A protein and the small-molecule ligand that binds it are described below.
Small molecule (SMILES): CC(C)C[C@H](NC(=O)[C@@H]1CSSCCCN2CCCSSC[C@H](NC(=O)CNC(=O)[C@H](CCCN=C(N)N)NC(=O)CNC(=O)[C@H](CC(C)C)NC(=O)[C@H](C)NC(=O)[C@@H](NC(=O)CN)CC2=O)C(=O)N[C@@H](CCC(=O)O)C(=O)N[C@@H](CC(N)=O)C(=O)N[C@@H](CC2=NC=NC2)C(=O)N[C@@H](CCCN=C(N)N)C(=O)N1)C(N)=O

Binding-site contacts:
Ligand atom ND2 contacts residue TYR57 of chain 1.A at 3.0 Å (h-bond).
Ligand atom NH2 contacts residue ASP192 of chain 1.A at 3.1 Å (salt-bridge).
Ligand atom CA contacts residue ASP50 of chain 1.A at 3.3 Å.
Ligand atom CA contacts residue HIS46 of chain 1.A at 3.2 Å.
Ligand atom O contacts residue GLN195 of chain 1.A at 3.1 Å (h-bond).
Ligand atom NH1 contacts residue ASP192 of chain 1.A at 2.9 Å (salt-bridge).
Ligand atom O contacts residue HIS94 of chain 1.A at 3.1 Å.
Ligand atom N contacts residue ASP50 of chain 1.A at 2.8 Å (salt-bridge).
Ligand atom CB contacts residue CYS47 of chain 1.A at 3.4 Å (hydrophobic).
Ligand atom ND2 contacts residue CYS47 of chain 1.A at 2.8 Å (h-bond).
Ligand atom O contacts residue GLN195 of chain 1.A at 3.4 Å (h-bond).
Ligand atom N contacts residue GLN195 of chain 1.A at 2.8 Å (h-bond).
Ligand atom NE contacts residue ASP50 of chain 1.A at 3.0 Å (salt-bridge).
Ligand atom NH1 contacts residue GLY229 of chain 1.A at 3.3 Å.
Ligand atom O contacts residue TYR51 of chain 1.A at 3.3 Å.
Ligand atom O contacts residue HIS46 of chain 1.A at 3.2 Å.
Ligand atom OE1 contacts residue HIS46 of chain 1.A at 2.8 Å (h-bond).
Ligand atom OD1 contacts residue ARG20 of chain 1.A at 2.8 Å (salt-bridge).
Ligand atom OE1 contacts residue SER198 of chain 1.A at 3.0 Å (h-bond).
Ligand atom OE2 contacts residue SER198 of chain 1.A at 2.7 Å (h-bond).
Ligand atom CB contacts residue ASP50 of chain 1.A at 3.4 Å.
Ligand atom CD2 contacts residue ASP50 of chain 1.A at 3.2 Å.
Ligand atom NH2 contacts residue GLY221 of chain 1.A at 2.8 Å (h-bond).
Ligand atom CD contacts residue SER198 of chain 1.A at 3.2 Å.
Ligand atom N contacts residue GLN195 of chain 1.A at 3.4 Å (h-bond).
Ligand atom CA contacts residue GLN195 of chain 1.A at 3.3 Å.
Ligand atom N contacts residue HIS46 of chain 1.A at 3.3 Å (h-bond).
Ligand atom CZ contacts residue SER193 of chain 1.A at 3.3 Å.
Ligand atom CA contacts residue GLN195 of chain 1.A at 3.4 Å.
Ligand atom CG contacts residue CYS194 of chain 1.A at 3.4 Å (hydrophobic).
Ligand atom CG contacts residue TYR51 of chain 1.A at 3.2 Å (hydrophobic).
Ligand atom N contacts residue SER217 of chain 1.A at 3.4 Å (h-bond).
Ligand atom OE2 contacts residue GLY196 of chain 1.A at 2.7 Å (h-bond).
Ligand atom CE1 contacts residue HIS46 of chain 1.A at 3.1 Å.
Ligand atom CG contacts residue ASP50 of chain 1.A at 3.3 Å.
Ligand atom NH1 contacts residue GOL1 of chain 1.G at 3.1 Å (h-bond).
Ligand atom C contacts residue GLN195 of chain 1.A at 3.2 Å.
Ligand atom C contacts residue HIS46 of chain 1.A at 3.3 Å.
Ligand atom NH1 contacts residue SER193 of chain 1.A at 2.8 Å (h-bond).
Ligand atom CD contacts residue ASP50 of chain 1.A at 3.4 Å.

Sequence of chain 1.A:
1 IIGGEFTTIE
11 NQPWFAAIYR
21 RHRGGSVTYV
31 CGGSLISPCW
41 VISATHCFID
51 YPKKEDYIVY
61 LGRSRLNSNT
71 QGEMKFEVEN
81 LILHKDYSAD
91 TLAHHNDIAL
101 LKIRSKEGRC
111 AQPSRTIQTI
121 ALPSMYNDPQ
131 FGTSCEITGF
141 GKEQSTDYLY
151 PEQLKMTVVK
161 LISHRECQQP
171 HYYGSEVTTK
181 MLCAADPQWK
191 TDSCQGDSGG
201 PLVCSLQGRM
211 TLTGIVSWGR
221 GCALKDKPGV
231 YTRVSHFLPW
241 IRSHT